Binding-site contacts:
Ligand atom C7 contacts residue LEU81 of chain 1.A at 3.5 Å (hydrophobic).
Ligand atom CM contacts residue SER42 of chain 1.A at 3.9 Å.
Ligand atom O1P contacts residue SER42 of chain 1.A at 2.5 Å (h-bond).
Ligand atom O1P contacts residue GLN121 of chain 1.A at 2.9 Å (h-bond).
Ligand atom P contacts residue SER120 of chain 1.A at 1.6 Å.
Ligand atom C2 contacts residue ASN84 of chain 1.A at 3.2 Å.
Ligand atom C1 contacts residue VAL184 of chain 1.A at 4.0 Å (hydrophobic).
Ligand atom C4 contacts residue ASN84 of chain 1.A at 3.9 Å.
Ligand atom O1P contacts residue SER120 of chain 1.A at 2.6 Å (h-bond).
Ligand atom C3 contacts residue ASN84 of chain 1.A at 4.1 Å.
Ligand atom O2P contacts residue SER120 of chain 1.A at 2.7 Å (h-bond).
Ligand atom C7 contacts residue ASN84 of chain 1.A at 4.3 Å.
Ligand atom C1 contacts residue HIS188 of chain 1.A at 3.5 Å.
Ligand atom O2P contacts residue SER42 of chain 1.A at 2.9 Å (h-bond).
Ligand atom O2P contacts residue HIS188 of chain 1.A at 3.9 Å.
Ligand atom C2 contacts residue THR150 of chain 1.A at 4.4 Å.
Ligand atom C6 contacts residue LEU182 of chain 1.A at 3.3 Å (hydrophobic).
Ligand atom P contacts residue HIS188 of chain 1.A at 3.5 Å.
Ligand atom CM contacts residue HIS188 of chain 1.A at 3.5 Å.
Ligand atom C1 contacts residue ASN84 of chain 1.A at 4.1 Å.
Ligand atom P contacts residue GLN121 of chain 1.A at 3.6 Å.
Ligand atom C3 contacts residue LEU182 of chain 1.A at 3.5 Å (hydrophobic).
Ligand atom C1 contacts residue SER120 of chain 1.A at 2.6 Å.
Ligand atom C5 contacts residue ASN84 of chain 1.A at 3.5 Å.
Ligand atom C8 contacts residue LEU81 of chain 1.A at 4.3 Å (hydrophobic).
Ligand atom C4 contacts residue LEU81 of chain 1.A at 3.6 Å (hydrophobic).
Ligand atom C5 contacts residue LEU81 of chain 1.A at 4.1 Å (hydrophobic).
Ligand atom C4 contacts residue LEU182 of chain 1.A at 3.2 Å (hydrophobic).
Ligand atom C4 contacts residue VAL184 of chain 1.A at 3.5 Å (hydrophobic).
Ligand atom C9 contacts residue LEU81 of chain 1.A at 3.9 Å (hydrophobic).
Ligand atom C3 contacts residue VAL177 of chain 1.A at 3.9 Å (hydrophobic).
Ligand atom C2 contacts residue SER120 of chain 1.A at 3.4 Å.
Ligand atom P contacts residue SER42 of chain 1.A at 3.6 Å.
Ligand atom O2P contacts residue GLY41 of chain 1.A at 3.8 Å.
Ligand atom CM contacts residue TYR119 of chain 1.A at 3.8 Å (hydrophobic).
Ligand atom CM contacts residue SER120 of chain 1.A at 3.2 Å.
Ligand atom C5 contacts residue LEU182 of chain 1.A at 3.3 Å (hydrophobic).
Ligand atom C3 contacts residue VAL184 of chain 1.A at 3.5 Å (hydrophobic).
Ligand atom C1 contacts residue SER42 of chain 1.A at 4.1 Å.
Ligand atom O1P contacts residue ASN84 of chain 1.A at 3.2 Å (h-bond).

This protein binds this small molecule.
Small molecule (SMILES): CCCCCCCCCCC[PH](=O)OC

Sequence of chain 1.A:
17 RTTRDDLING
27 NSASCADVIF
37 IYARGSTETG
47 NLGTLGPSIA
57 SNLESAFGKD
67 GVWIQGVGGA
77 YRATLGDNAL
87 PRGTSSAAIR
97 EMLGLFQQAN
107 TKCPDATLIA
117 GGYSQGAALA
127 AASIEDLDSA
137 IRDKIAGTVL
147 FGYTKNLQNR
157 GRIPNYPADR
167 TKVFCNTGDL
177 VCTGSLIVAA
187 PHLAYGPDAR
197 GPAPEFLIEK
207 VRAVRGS